Sequence of chain 1.B:
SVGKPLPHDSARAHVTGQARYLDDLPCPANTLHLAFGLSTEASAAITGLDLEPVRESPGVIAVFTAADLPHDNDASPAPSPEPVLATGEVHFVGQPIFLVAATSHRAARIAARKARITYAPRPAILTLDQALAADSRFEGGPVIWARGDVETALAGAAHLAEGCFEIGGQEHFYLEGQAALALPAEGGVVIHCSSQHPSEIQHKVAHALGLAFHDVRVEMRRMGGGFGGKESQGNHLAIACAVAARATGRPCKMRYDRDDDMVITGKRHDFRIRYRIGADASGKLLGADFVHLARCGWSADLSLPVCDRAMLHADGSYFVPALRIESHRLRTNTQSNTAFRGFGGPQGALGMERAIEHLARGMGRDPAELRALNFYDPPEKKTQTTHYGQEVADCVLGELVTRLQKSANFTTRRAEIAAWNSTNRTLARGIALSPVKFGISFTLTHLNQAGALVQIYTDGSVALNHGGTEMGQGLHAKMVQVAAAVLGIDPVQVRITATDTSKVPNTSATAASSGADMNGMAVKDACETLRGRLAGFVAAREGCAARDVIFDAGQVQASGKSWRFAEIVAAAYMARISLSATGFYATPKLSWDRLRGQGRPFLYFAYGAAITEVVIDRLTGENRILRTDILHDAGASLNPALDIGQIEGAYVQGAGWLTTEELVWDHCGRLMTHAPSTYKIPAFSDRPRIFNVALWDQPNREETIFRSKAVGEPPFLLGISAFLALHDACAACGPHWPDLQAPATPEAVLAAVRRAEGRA

Binding-site contacts:
Ligand atom N5 contacts residue PHE459 of chain 1.B at 3.7 Å.
Ligand atom N2 contacts residue XAX1 of chain 1.L at 2.6 Å (h-bond).
Ligand atom C2 contacts residue PHE344 of chain 1.B at 3.3 Å (hydrophobic).
Ligand atom O4 contacts residue ARG310 of chain 1.B at 3.3 Å (salt-bridge).
Ligand atom N3 contacts residue PHE344 of chain 1.B at 3.4 Å.
Ligand atom C10 contacts residue PHE459 of chain 1.B at 3.5 Å (hydrophobic).
Ligand atom C9 contacts residue PHE459 of chain 1.B at 3.7 Å (hydrophobic).
Ligand atom N2 contacts residue GLU730 of chain 1.B at 3.3 Å (salt-bridge).
Ligand atom C6 contacts residue PHE459 of chain 1.B at 4.0 Å (hydrophobic).
Ligand atom C4 contacts residue ARG310 of chain 1.B at 3.7 Å.
Ligand atom N1 contacts residue GLU232 of chain 1.B at 3.9 Å.
Ligand atom N1 contacts residue XAX1 of chain 1.L at 3.5 Å (h-bond).
Ligand atom C2 contacts residue ALA529 of chain 1.B at 3.6 Å (hydrophobic).
Ligand atom N1 contacts residue ALA529 of chain 1.B at 4.0 Å.
Ligand atom N8 contacts residue PHE344 of chain 1.B at 3.5 Å.
Ligand atom C4 contacts residue PHE344 of chain 1.B at 3.6 Å (hydrophobic).
Ligand atom C6A contacts residue LEU464 of chain 1.B at 3.5 Å (hydrophobic).
Ligand atom C2 contacts residue XAX1 of chain 1.L at 3.5 Å.
Ligand atom C6A contacts residue LEU461 of chain 1.B at 3.7 Å (hydrophobic).
Ligand atom C4 contacts residue THR460 of chain 1.B at 4.0 Å.
Ligand atom N2 contacts residue PHE344 of chain 1.B at 3.3 Å.
Ligand atom O4 contacts residue PHE459 of chain 1.B at 3.7 Å.
Ligand atom C10 contacts residue PHE344 of chain 1.B at 3.5 Å (hydrophobic).
Ligand atom N1 contacts residue ALA528 of chain 1.B at 3.6 Å.
Ligand atom C7 contacts residue LEU303 of chain 1.B at 4.0 Å (hydrophobic).
Ligand atom N3 contacts residue ALA529 of chain 1.B at 3.8 Å.
Ligand atom C7 contacts residue GLU232 of chain 1.B at 3.2 Å.
Ligand atom N8 contacts residue PHE459 of chain 1.B at 3.9 Å.
Ligand atom N1 contacts residue PHE344 of chain 1.B at 3.3 Å.
Ligand atom C9 contacts residue PHE344 of chain 1.B at 3.3 Å (hydrophobic).
Ligand atom N8 contacts residue GLU232 of chain 1.B at 2.9 Å (salt-bridge).
Ligand atom O6A contacts residue LEU461 of chain 1.B at 3.3 Å.
Ligand atom N5 contacts residue PRO306 of chain 1.B at 3.9 Å.
Ligand atom N3 contacts residue ARG310 of chain 1.B at 3.3 Å (salt-bridge).
Ligand atom C7 contacts residue PHE344 of chain 1.B at 3.9 Å (hydrophobic).
Ligand atom O6A contacts residue PRO306 of chain 1.B at 3.5 Å.
Ligand atom C4 contacts residue PHE459 of chain 1.B at 3.9 Å (hydrophobic).
Ligand atom N2 contacts residue ALA529 of chain 1.B at 3.1 Å (h-bond).
Ligand atom N5 contacts residue PHE344 of chain 1.B at 4.0 Å.
Ligand atom O4 contacts residue THR460 of chain 1.B at 3.0 Å (h-bond).

This protein binds this small molecule.
Small molecule (SMILES): Nc1nc2ncc(CO)nc2c(=O)[nH]1